This protein binds this small molecule.
Small molecule (SMILES): CC(=O)N[C@@H]1[C@@H](O)[C@H](O)[C@@H](CO)O[C@H]1O

Binding-site contacts:
Ligand atom C6 contacts residue ASN346 of chain 1.C at 3.5 Å.
Ligand atom O5 contacts residue LYS337 of chain 1.C at 4.0 Å.
Ligand atom C5 contacts residue ASN346 of chain 1.C at 3.5 Å.
Ligand atom C4 contacts residue LYS337 of chain 1.C at 3.2 Å.
Ligand atom O4 contacts residue LYS337 of chain 1.C at 4.0 Å.
Ligand atom C6 contacts residue LYS337 of chain 1.C at 4.0 Å.
Ligand atom C2 contacts residue ASN346 of chain 1.C at 3.7 Å.
Ligand atom C1 contacts residue ASN346 of chain 1.C at 3.2 Å.
Ligand atom O6 contacts residue ASN335 of chain 1.C at 3.2 Å (h-bond).
Ligand atom C5 contacts residue LYS337 of chain 1.C at 3.9 Å.
Ligand atom C4 contacts residue ASN346 of chain 1.C at 3.9 Å.
Ligand atom O6 contacts residue ASN346 of chain 1.C at 2.8 Å (h-bond).
Ligand atom C2 contacts residue LYS337 of chain 1.C at 4.1 Å.
Ligand atom C3 contacts residue LYS337 of chain 1.C at 4.0 Å.
Ligand atom O5 contacts residue ASN346 of chain 1.C at 2.6 Å (h-bond).
Ligand atom C3 contacts residue ASN346 of chain 1.C at 4.4 Å.
Ligand atom O3 contacts residue LYS337 of chain 1.C at 4.0 Å.
Ligand atom O6 contacts residue LYS337 of chain 1.C at 3.0 Å (salt-bridge).

Sequence of chain 1.C:
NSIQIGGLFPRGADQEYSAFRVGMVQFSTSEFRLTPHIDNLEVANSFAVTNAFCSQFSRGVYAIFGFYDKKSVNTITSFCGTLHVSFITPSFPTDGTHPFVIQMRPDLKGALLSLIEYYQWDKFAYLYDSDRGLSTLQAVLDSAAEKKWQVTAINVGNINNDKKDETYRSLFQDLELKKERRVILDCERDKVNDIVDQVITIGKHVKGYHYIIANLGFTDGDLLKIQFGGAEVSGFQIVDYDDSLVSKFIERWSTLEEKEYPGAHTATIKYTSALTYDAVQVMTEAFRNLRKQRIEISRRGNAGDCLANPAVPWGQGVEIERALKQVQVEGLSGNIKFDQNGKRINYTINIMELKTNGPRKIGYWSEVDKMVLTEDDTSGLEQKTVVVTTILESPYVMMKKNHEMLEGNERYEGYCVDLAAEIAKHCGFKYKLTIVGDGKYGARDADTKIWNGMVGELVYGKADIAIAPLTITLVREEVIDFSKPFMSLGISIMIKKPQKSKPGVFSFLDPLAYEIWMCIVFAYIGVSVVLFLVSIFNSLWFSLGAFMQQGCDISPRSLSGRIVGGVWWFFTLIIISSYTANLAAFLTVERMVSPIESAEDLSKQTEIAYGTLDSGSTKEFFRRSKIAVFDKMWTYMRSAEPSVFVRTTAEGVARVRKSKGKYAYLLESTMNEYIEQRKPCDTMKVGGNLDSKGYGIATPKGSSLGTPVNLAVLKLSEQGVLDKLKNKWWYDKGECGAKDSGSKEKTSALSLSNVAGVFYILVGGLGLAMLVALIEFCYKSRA